A protein and the small-molecule ligand that binds it are described below.
Small molecule (SMILES): Nc1cncn1[C@@H]1O[C@H](COP(=O)(O)O)[C@@H](O)[C@H]1O

Binding-site contacts:
Ligand atom O7 contacts residue ARG318 of chain 1.A at 2.8 Å (salt-bridge).
Ligand atom P contacts residue TYR218 of chain 1.A at 3.4 Å.
Ligand atom C5' contacts residue TYR218 of chain 1.A at 3.7 Å (hydrophobic).
Ligand atom O6 contacts residue SER274 of chain 1.A at 3.3 Å.
Ligand atom C4 contacts residue TYR381 of chain 1.A at 3.4 Å (hydrophobic).
Ligand atom O3' contacts residue LEU191 of chain 1.A at 3.7 Å.
Ligand atom N6 contacts residue TYR381 of chain 1.A at 3.3 Å.
Ligand atom O5' contacts residue TYR218 of chain 1.A at 3.3 Å (h-bond).
Ligand atom O8 contacts residue ARG275 of chain 1.A at 3.5 Å (salt-bridge).
Ligand atom O8 contacts residue GLY276 of chain 1.A at 2.9 Å (h-bond).
Ligand atom O6 contacts residue ARG275 of chain 1.A at 2.8 Å (salt-bridge).
Ligand atom C4 contacts residue GLY355 of chain 1.A at 3.1 Å.
Ligand atom C5 contacts residue GLU354 of chain 1.A at 3.5 Å.
Ligand atom C4' contacts residue 5AD1 of chain 1.D at 3.5 Å.
Ligand atom O2' contacts residue GLU354 of chain 1.A at 2.9 Å (salt-bridge).
Ligand atom O2' contacts residue MET189 of chain 1.A at 3.2 Å (h-bond).
Ligand atom O7 contacts residue SER274 of chain 1.A at 2.7 Å (h-bond).
Ligand atom N6 contacts residue CYS415 of chain 1.A at 3.4 Å.
Ligand atom O3' contacts residue MET189 of chain 1.A at 3.2 Å (h-bond).
Ligand atom C4 contacts residue GLU354 of chain 1.A at 3.6 Å.
Ligand atom C2' contacts residue GLU354 of chain 1.A at 3.3 Å.
Ligand atom O5' contacts residue 5AD1 of chain 1.D at 3.2 Å.
Ligand atom O3' contacts residue ASN160 of chain 1.A at 3.0 Å (h-bond).
Ligand atom O8 contacts residue TYR218 of chain 1.A at 2.5 Å (h-bond).
Ligand atom P contacts residue SER274 of chain 1.A at 3.5 Å.
Ligand atom O6 contacts residue 5AD1 of chain 1.D at 3.5 Å.
Ligand atom O7 contacts residue HIS254 of chain 1.A at 2.9 Å (h-bond).
Ligand atom C2 contacts residue ARG318 of chain 1.A at 3.4 Å.
Ligand atom O8 contacts residue HIS254 of chain 1.A at 3.5 Å.
Ligand atom C2 contacts residue ASP315 of chain 1.A at 3.6 Å.
Ligand atom N3 contacts residue ASP315 of chain 1.A at 2.8 Å (salt-bridge).
Ligand atom O6 contacts residue ARG318 of chain 1.A at 2.8 Å (salt-bridge).
Ligand atom P contacts residue ARG275 of chain 1.A at 3.6 Å.
Ligand atom O2' contacts residue TYR381 of chain 1.A at 3.2 Å.
Ligand atom N3 contacts residue GLY355 of chain 1.A at 3.3 Å (h-bond).
Ligand atom N1 contacts residue GLU354 of chain 1.A at 3.3 Å (salt-bridge).
Ligand atom C2 contacts residue GLU354 of chain 1.A at 3.3 Å.
Ligand atom N3 contacts residue GLU354 of chain 1.A at 3.6 Å (salt-bridge).
Ligand atom O4' contacts residue 5AD1 of chain 1.D at 3.2 Å.
Ligand atom C3' contacts residue MET189 of chain 1.A at 3.5 Å (hydrophobic).

Sequence of chain 1.A:
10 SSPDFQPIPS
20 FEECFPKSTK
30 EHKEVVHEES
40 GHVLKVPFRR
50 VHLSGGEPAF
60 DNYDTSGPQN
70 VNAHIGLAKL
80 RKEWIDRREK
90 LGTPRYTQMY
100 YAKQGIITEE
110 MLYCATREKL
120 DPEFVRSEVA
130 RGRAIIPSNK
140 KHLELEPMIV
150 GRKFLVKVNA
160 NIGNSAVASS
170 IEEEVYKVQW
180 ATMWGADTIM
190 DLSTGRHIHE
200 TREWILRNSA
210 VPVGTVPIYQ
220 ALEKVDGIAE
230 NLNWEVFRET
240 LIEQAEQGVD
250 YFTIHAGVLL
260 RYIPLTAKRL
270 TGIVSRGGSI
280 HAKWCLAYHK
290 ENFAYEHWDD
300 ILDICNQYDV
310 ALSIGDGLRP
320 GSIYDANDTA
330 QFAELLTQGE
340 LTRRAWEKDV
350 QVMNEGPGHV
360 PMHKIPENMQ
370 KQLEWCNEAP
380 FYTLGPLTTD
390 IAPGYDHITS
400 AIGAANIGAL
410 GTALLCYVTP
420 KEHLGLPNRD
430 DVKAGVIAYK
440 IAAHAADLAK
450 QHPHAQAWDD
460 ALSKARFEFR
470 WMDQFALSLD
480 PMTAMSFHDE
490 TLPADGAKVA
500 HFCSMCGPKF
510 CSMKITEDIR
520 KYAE